Sequence of chain 1.A:
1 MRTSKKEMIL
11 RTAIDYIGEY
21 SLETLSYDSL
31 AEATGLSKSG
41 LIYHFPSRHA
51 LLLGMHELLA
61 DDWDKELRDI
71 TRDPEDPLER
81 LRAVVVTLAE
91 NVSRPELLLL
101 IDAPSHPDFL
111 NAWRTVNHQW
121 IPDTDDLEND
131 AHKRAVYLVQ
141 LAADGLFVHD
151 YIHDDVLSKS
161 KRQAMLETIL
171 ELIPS

Sequence of chain 1.B:
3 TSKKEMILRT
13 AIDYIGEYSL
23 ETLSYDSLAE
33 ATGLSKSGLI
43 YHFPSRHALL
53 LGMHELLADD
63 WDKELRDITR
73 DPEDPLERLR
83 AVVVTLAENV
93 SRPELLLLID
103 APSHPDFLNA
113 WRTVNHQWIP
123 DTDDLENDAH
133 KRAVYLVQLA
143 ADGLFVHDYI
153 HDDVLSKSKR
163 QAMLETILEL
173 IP

Binding-site contacts:
Ligand atom C1 contacts residue GLU96 of chain 1.B at 3.2 Å.
Ligand atom C17 contacts residue GLU66 of chain 1.B at 3.4 Å.
Ligand atom C20 contacts residue PHE147 of chain 1.B at 3.5 Å (hydrophobic).
Ligand atom C1 contacts residue TRP63 of chain 1.B at 3.4 Å (hydrophobic).
Ligand atom C11 contacts residue PHE147 of chain 1.B at 3.3 Å (hydrophobic).
Ligand atom C19 contacts residue ILE152 of chain 1.A at 3.0 Å (hydrophobic).
Ligand atom C19 contacts residue TRP63 of chain 1.B at 3.9 Å (hydrophobic).
Ligand atom C20 contacts residue TRP63 of chain 1.B at 4.1 Å (hydrophobic).
Ligand atom C8 contacts residue GLU66 of chain 1.B at 4.0 Å.
Ligand atom C16 contacts residue GLU66 of chain 1.B at 3.6 Å.
Ligand atom S3 contacts residue THR87 of chain 1.B at 3.4 Å (h-bond).
Ligand atom C2 contacts residue TRP63 of chain 1.B at 3.5 Å (hydrophobic).
Ligand atom C5 contacts residue TRP63 of chain 1.B at 3.8 Å (hydrophobic).
Ligand atom C5 contacts residue GLU96 of chain 1.B at 4.1 Å.
Ligand atom C14 contacts residue TRP63 of chain 1.B at 3.6 Å (hydrophobic).
Ligand atom C13 contacts residue GLU96 of chain 1.B at 3.9 Å.
Ligand atom C14 contacts residue TRP113 of chain 1.B at 3.8 Å (hydrophobic).
Ligand atom C11 contacts residue TRP63 of chain 1.B at 3.6 Å (hydrophobic).
Ligand atom N15 contacts residue GLU66 of chain 1.B at 3.7 Å.
Ligand atom C2 contacts residue GLU96 of chain 1.B at 3.9 Å.
Ligand atom C19 contacts residue LEU100 of chain 1.B at 3.9 Å (hydrophobic).
Ligand atom C13 contacts residue TRP63 of chain 1.B at 3.8 Å (hydrophobic).
Ligand atom C16 contacts residue GLU90 of chain 1.B at 3.5 Å.
Ligand atom C12 contacts residue TRP63 of chain 1.B at 3.9 Å (hydrophobic).
Ligand atom C12 contacts residue PHE147 of chain 1.B at 3.8 Å (hydrophobic).
Ligand atom C7 contacts residue THR87 of chain 1.B at 3.5 Å.
Ligand atom C20 contacts residue LEU88 of chain 1.B at 3.4 Å (hydrophobic).
Ligand atom C4 contacts residue THR87 of chain 1.B at 3.9 Å.
Ligand atom N6 contacts residue GLU96 of chain 1.B at 3.4 Å (salt-bridge).
Ligand atom N18 contacts residue PHE147 of chain 1.B at 3.9 Å.
Ligand atom N18 contacts residue TRP63 of chain 1.B at 3.9 Å.
Ligand atom N18 contacts residue ILE152 of chain 1.A at 4.0 Å.
Ligand atom C11 contacts residue LEU88 of chain 1.B at 3.6 Å (hydrophobic).
Ligand atom C14 contacts residue GLU96 of chain 1.B at 3.0 Å.
Ligand atom C13 contacts residue TRP113 of chain 1.B at 3.3 Å (hydrophobic).
Ligand atom S3 contacts residue PHE147 of chain 1.B at 3.8 Å.
Ligand atom N6 contacts residue TRP63 of chain 1.B at 3.5 Å.
Ligand atom S3 contacts residue TRP63 of chain 1.B at 3.6 Å.
Ligand atom C4 contacts residue TRP63 of chain 1.B at 3.8 Å (hydrophobic).
Ligand atom C2 contacts residue PHE147 of chain 1.B at 3.7 Å (hydrophobic).

The small molecule below binds the protein below.
Small molecule (SMILES): CN(C)c1ccc2nc3ccc(N(C)C)cc3[s+]c2c1